Binding-site contacts:
Ligand atom C14 contacts residue ILE50 of chain 1.A at 3.5 Å (hydrophobic).
Ligand atom C7 contacts residue ASP25 of chain 1.B at 3.4 Å.
Ligand atom C8 contacts residue ASP25 of chain 1.A at 3.3 Å.
Ligand atom C3 contacts residue PRO81 of chain 1.A at 3.3 Å (hydrophobic).
Ligand atom C32 contacts residue ASP29 of chain 1.B at 3.6 Å.
Ligand atom C12 contacts residue ASP25 of chain 1.B at 3.3 Å.
Ligand atom C20 contacts residue GLY49 of chain 1.A at 3.4 Å.
Ligand atom C2 contacts residue ARG8 of chain 1.A at 3.7 Å.
Ligand atom O4 contacts residue ASP29 of chain 1.B at 3.0 Å (salt-bridge).
Ligand atom O4 contacts residue ALA28 of chain 1.B at 3.6 Å.
Ligand atom O5 contacts residue VAL32 of chain 1.B at 3.2 Å.
Ligand atom O6 contacts residue ALA28 of chain 1.B at 3.4 Å.
Ligand atom C5 contacts residue GLY48 of chain 1.B at 3.7 Å.
Ligand atom C20 contacts residue PRO81 of chain 1.B at 3.6 Å (hydrophobic).
Ligand atom C27 contacts residue GLY27 of chain 1.B at 3.5 Å.
Ligand atom C9 contacts residue GLY49 of chain 1.A at 3.4 Å.
Ligand atom O2 contacts residue GLY27 of chain 1.B at 3.3 Å.
Ligand atom C34 contacts residue GLY48 of chain 1.B at 3.2 Å.
Ligand atom C33 contacts residue ILE50 of chain 1.A at 3.7 Å (hydrophobic).
Ligand atom O6 contacts residue ASP30 of chain 1.B at 2.9 Å (salt-bridge).
Ligand atom O2 contacts residue ALA28 of chain 1.B at 3.7 Å.
Ligand atom C37 contacts residue ASP30 of chain 1.B at 3.2 Å.
Ligand atom O7 contacts residue GLY48 of chain 1.B at 3.4 Å (h-bond).
Ligand atom O5 contacts residue ILE47 of chain 1.B at 3.4 Å.
Ligand atom C23 contacts residue ILE47 of chain 1.A at 3.3 Å (hydrophobic).
Ligand atom O6 contacts residue ASP29 of chain 1.B at 2.9 Å (salt-bridge).
Ligand atom C18 contacts residue ILE50 of chain 1.A at 3.1 Å (hydrophobic).
Ligand atom O2 contacts residue ASP25 of chain 1.A at 2.5 Å (salt-bridge).
Ligand atom O3 contacts residue GLY49 of chain 1.B at 3.3 Å.
Ligand atom N1 contacts residue PRO81 of chain 1.A at 3.3 Å.
Ligand atom C19 contacts residue ASP25 of chain 1.A at 3.1 Å.
Ligand atom N5 contacts residue GLY48 of chain 1.B at 3.4 Å (h-bond).
Ligand atom O4 contacts residue GLY27 of chain 1.B at 3.2 Å (h-bond).
Ligand atom C14 contacts residue ILE84 of chain 1.B at 3.3 Å (hydrophobic).
Ligand atom C12 contacts residue ASP25 of chain 1.A at 3.3 Å.
Ligand atom O2 contacts residue ASP25 of chain 1.B at 2.6 Å (salt-bridge).
Ligand atom C36 contacts residue ASP29 of chain 1.B at 3.2 Å.
Ligand atom N4 contacts residue GLY27 of chain 1.B at 3.3 Å (h-bond).
Ligand atom C20 contacts residue ILE50 of chain 1.A at 3.3 Å (hydrophobic).
Ligand atom C18 contacts residue THR80 of chain 1.B at 3.6 Å.

Sequence of chain 1.A:
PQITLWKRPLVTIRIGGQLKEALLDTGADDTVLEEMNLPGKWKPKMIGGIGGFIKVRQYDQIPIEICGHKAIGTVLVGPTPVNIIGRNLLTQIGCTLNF

A small-molecule ligand and the protein it binds are described below.
Small molecule (SMILES): CC(C)(C)NC(=O)[C@@H]1C[C@@H]2CCCC[C@@H]2CN1CC(=O)[C@H](Cc1ccccc1)NC(=O)[C@@H](NC(=O)COc1cccnc1)C(C)(C)S(C)(=O)=O

Sequence of chain 1.B:
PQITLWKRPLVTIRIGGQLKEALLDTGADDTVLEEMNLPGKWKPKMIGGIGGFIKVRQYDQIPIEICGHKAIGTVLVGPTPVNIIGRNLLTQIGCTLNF